Sequence of chain 44.A:
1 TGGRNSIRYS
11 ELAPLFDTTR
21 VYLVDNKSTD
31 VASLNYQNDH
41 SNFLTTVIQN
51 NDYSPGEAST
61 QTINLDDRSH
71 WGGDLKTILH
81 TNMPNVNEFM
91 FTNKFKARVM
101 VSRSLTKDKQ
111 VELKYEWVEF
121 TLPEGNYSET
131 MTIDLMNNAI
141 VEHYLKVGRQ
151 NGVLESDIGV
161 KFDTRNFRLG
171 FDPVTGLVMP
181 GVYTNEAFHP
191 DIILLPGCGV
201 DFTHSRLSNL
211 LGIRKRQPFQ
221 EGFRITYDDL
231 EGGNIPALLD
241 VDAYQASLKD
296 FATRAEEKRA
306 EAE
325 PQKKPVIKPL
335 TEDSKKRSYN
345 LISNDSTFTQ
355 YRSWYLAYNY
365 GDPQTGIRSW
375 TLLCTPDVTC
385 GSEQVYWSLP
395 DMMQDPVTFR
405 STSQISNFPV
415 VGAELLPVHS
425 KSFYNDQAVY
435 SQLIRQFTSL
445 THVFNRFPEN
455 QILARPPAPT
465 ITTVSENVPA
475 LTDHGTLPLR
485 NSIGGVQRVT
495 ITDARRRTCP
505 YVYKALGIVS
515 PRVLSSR

The small molecule below binds the protein below.
Small molecule (SMILES): CCCCCCCCCCCC[N+](C)(C)CCCS(=O)(=O)O

Binding-site contacts:
Ligand atom O2S contacts residue LYS215 of chain 44.A at 3.1 Å (salt-bridge).
Ligand atom S1 contacts residue ARG224 of chain 44.A at 4.0 Å.
Ligand atom S1 contacts residue LYS215 of chain 44.A at 4.1 Å.
Ligand atom O1S contacts residue LYS215 of chain 44.A at 3.9 Å.
Ligand atom O1S contacts residue PHE223 of chain 44.A at 3.2 Å.
Ligand atom O2S contacts residue GLY222 of chain 44.A at 3.4 Å (h-bond).
Ligand atom C3 contacts residue TRP374 of chain 44.A at 4.0 Å (hydrophobic).
Ligand atom C1 contacts residue ARG224 of chain 44.A at 4.1 Å.
Ligand atom O1S contacts residue TRP374 of chain 44.A at 4.0 Å.
Ligand atom C2 contacts residue TRP374 of chain 44.A at 4.0 Å (hydrophobic).
Ligand atom C1 contacts residue TRP374 of chain 44.A at 3.3 Å (hydrophobic).
Ligand atom S1 contacts residue TRP374 of chain 44.A at 4.4 Å.
Ligand atom N1 contacts residue TRP374 of chain 44.A at 3.5 Å.
Ligand atom S1 contacts residue GLY222 of chain 44.A at 3.8 Å.
Ligand atom C2 contacts residue ARG224 of chain 44.A at 4.0 Å.
Ligand atom C3 contacts residue ASP229 of chain 44.A at 4.4 Å.
Ligand atom O1S contacts residue GLY222 of chain 44.A at 3.0 Å (h-bond).
Ligand atom O3S contacts residue ARG224 of chain 44.A at 3.8 Å.
Ligand atom O1S contacts residue ARG224 of chain 44.A at 2.9 Å (salt-bridge).